The protein below binds the small molecule below.
Small molecule (SMILES): CC(=O)N[C@H]1[C@H](O[C@H]2[C@H](O)[C@@H](NC(C)=O)CO[C@@H]2CO)O[C@H](CO)[C@@H](O[C@@H]2O[C@H](CO[C@H]3O[C@H](CO)[C@@H](O)[C@H](O)[C@@H]3O)[C@@H](O)[C@H](O[C@H]3O[C@H](CO)[C@@H](O)[C@H](O)[C@@H]3O)[C@@H]2O)[C@@H]1O

Sequence of chain 4.B:
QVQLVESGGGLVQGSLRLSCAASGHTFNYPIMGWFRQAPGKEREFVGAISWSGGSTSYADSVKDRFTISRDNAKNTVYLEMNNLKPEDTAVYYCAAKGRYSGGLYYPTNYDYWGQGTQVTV

Sequence of chain 4.A:
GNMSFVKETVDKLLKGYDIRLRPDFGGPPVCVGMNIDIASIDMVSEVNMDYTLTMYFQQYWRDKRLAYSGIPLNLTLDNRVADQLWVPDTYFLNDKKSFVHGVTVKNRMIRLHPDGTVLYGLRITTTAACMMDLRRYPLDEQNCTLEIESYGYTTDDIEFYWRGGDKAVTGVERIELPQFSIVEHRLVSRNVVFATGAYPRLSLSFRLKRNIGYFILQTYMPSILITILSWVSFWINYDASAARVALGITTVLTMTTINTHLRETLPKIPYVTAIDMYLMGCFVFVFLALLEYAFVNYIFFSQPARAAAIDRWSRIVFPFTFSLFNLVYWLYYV

Binding-site contacts:
Ligand atom C8 contacts residue SER266 of chain 4.A at 3.6 Å.
Ligand atom C7 contacts residue ARG251 of chain 4.A at 3.5 Å.
Ligand atom C2 contacts residue ARG247 of chain 4.A at 3.8 Å.
Ligand atom O2 contacts residue THR497 of chain 4.B at 3.9 Å.
Ligand atom C7 contacts residue ARG268 of chain 4.A at 3.8 Å.
Ligand atom C8 contacts residue ARG268 of chain 4.A at 3.9 Å.
Ligand atom C8 contacts residue PHE267 of chain 4.A at 4.0 Å (hydrophobic).
Ligand atom C2 contacts residue SER266 of chain 4.A at 3.7 Å.
Ligand atom N2 contacts residue SER266 of chain 4.A at 2.8 Å (h-bond).
Ligand atom N2 contacts residue ASP500 of chain 4.B at 3.7 Å.
Ligand atom O7 contacts residue ARG247 of chain 4.A at 3.4 Å (salt-bridge).
Ligand atom O5 contacts residue ASN417 of chain 4.B at 3.7 Å.
Ligand atom C6 contacts residue TYR418 of chain 4.B at 3.8 Å (hydrophobic).
Ligand atom C8 contacts residue SER490 of chain 4.B at 3.4 Å.
Ligand atom C8 contacts residue ARG251 of chain 4.A at 3.8 Å.
Ligand atom C2 contacts residue ASN204 of chain 4.A at 2.5 Å.
Ligand atom C7 contacts residue ARG247 of chain 4.A at 3.7 Å.
Ligand atom O7 contacts residue ASN204 of chain 4.A at 3.5 Å (h-bond).
Ligand atom O3 contacts residue ARG251 of chain 4.A at 3.0 Å (salt-bridge).
Ligand atom O6 contacts residue ARG247 of chain 4.A at 3.4 Å (salt-bridge).
Ligand atom O5 contacts residue ASN204 of chain 4.A at 2.2 Å (h-bond).
Ligand atom O7 contacts residue ARG268 of chain 4.A at 3.0 Å (salt-bridge).
Ligand atom C7 contacts residue ASN204 of chain 4.A at 3.5 Å.
Ligand atom C3 contacts residue SER266 of chain 4.A at 3.7 Å.
Ligand atom N2 contacts residue ARG251 of chain 4.A at 3.7 Å.
Ligand atom C5 contacts residue ASN204 of chain 4.A at 3.5 Å.
Ligand atom C6 contacts residue SER250 of chain 4.A at 3.5 Å.
Ligand atom N2 contacts residue ARG247 of chain 4.A at 3.9 Å.
Ligand atom N2 contacts residue TYR418 of chain 4.B at 3.5 Å (h-bond).
Ligand atom C8 contacts residue ASP500 of chain 4.B at 3.6 Å.
Ligand atom C3 contacts residue ARG247 of chain 4.A at 3.9 Å.
Ligand atom N2 contacts residue ASN204 of chain 4.A at 3.0 Å (h-bond).
Ligand atom O5 contacts residue VAL249 of chain 4.A at 3.8 Å.
Ligand atom O3 contacts residue ARG247 of chain 4.A at 2.8 Å (salt-bridge).
Ligand atom C3 contacts residue ASN204 of chain 4.A at 3.8 Å.
Ligand atom C7 contacts residue SER266 of chain 4.A at 3.7 Å.
Ligand atom O5 contacts residue ARG251 of chain 4.A at 3.8 Å.
Ligand atom C8 contacts residue ARG247 of chain 4.A at 3.9 Å.
Ligand atom O6 contacts residue ARG251 of chain 4.A at 4.0 Å.
Ligand atom C1 contacts residue ASN204 of chain 4.A at 1.4 Å.